Binding-site contacts:
Ligand atom C19 contacts residue VAL35 of chain 2.D at 3.7 Å (hydrophobic).
Ligand atom C16 contacts residue ALA52 of chain 2.D at 3.3 Å (hydrophobic).
Ligand atom C9 contacts residue ASP109 of chain 2.D at 3.5 Å.
Ligand atom C21 contacts residue VAL35 of chain 2.D at 3.3 Å (hydrophobic).
Ligand atom C27 contacts residue VAL35 of chain 2.D at 3.6 Å (hydrophobic).
Ligand atom C13 contacts residue ASP109 of chain 2.D at 3.1 Å.
Ligand atom C4 contacts residue MET102 of chain 2.D at 3.5 Å (hydrophobic).
Ligand atom C14 contacts residue LEU27 of chain 2.D at 3.7 Å (hydrophobic).
Ligand atom C1 contacts residue GLY105 of chain 2.D at 3.6 Å.
Ligand atom C28 contacts residue ASP109 of chain 2.D at 3.1 Å.
Ligand atom C20 contacts residue 9LL1 of chain 2.M at 3.3 Å.
Ligand atom C6 contacts residue GLY105 of chain 2.D at 3.5 Å.
Ligand atom C9 contacts residue CYS106 of chain 2.D at 2.1 Å (hydrophobic).
Ligand atom C27 contacts residue ASP164 of chain 2.D at 2.9 Å.
Ligand atom C7 contacts residue CYS106 of chain 2.D at 3.6 Å (hydrophobic).
Ligand atom N4 contacts residue LEU101 of chain 2.D at 3.8 Å.
Ligand atom C4 contacts residue GLY105 of chain 2.D at 3.7 Å.
Ligand atom C23 contacts residue GLY28 of chain 2.D at 3.7 Å.
Ligand atom O contacts residue CYS106 of chain 2.D at 3.5 Å.
Ligand atom C22 contacts residue VAL35 of chain 2.D at 3.5 Å (hydrophobic).
Ligand atom N2 contacts residue ASP109 of chain 2.D at 2.7 Å (salt-bridge).
Ligand atom N6 contacts residue 9LL1 of chain 2.M at 3.8 Å.
Ligand atom C17 contacts residue 9LL1 of chain 2.M at 3.6 Å.
Ligand atom C5 contacts residue GLY105 of chain 2.D at 3.6 Å.
Ligand atom C16 contacts residue GLN100 of chain 2.D at 3.5 Å.
Ligand atom C26 contacts residue VAL35 of chain 2.D at 3.6 Å (hydrophobic).
Ligand atom C8 contacts residue ASP109 of chain 2.D at 3.7 Å.
Ligand atom N6 contacts residue VAL35 of chain 2.D at 3.4 Å.
Ligand atom C11 contacts residue LEU27 of chain 2.D at 3.0 Å (hydrophobic).
Ligand atom O1 contacts residue MET102 of chain 2.D at 3.0 Å (h-bond).
Ligand atom N4 contacts residue MET102 of chain 2.D at 3.2 Å (h-bond).
Ligand atom C17 contacts residue ALA52 of chain 2.D at 3.7 Å (hydrophobic).
Ligand atom C5 contacts residue LEU27 of chain 2.D at 3.7 Å (hydrophobic).
Ligand atom N contacts residue ASP109 of chain 2.D at 3.6 Å.
Ligand atom C12 contacts residue ASP109 of chain 2.D at 3.3 Å.
Ligand atom C2 contacts residue GLY105 of chain 2.D at 3.8 Å.
Ligand atom C27 contacts residue 9LL1 of chain 2.M at 3.8 Å.
Ligand atom N3 contacts residue MET102 of chain 2.D at 3.0 Å (h-bond).
Ligand atom C5 contacts residue MET102 of chain 2.D at 3.4 Å (hydrophobic).
Ligand atom C8 contacts residue CYS106 of chain 2.D at 3.4 Å (hydrophobic).

The small molecule below binds the protein below.
Small molecule (SMILES): C=CC(=O)Nc1cc(Nc2nccc(-c3cn(C)c4ccccc34)n2)c(OC)cc1N(C)CCN(C)C

Sequence of chain 2.D:
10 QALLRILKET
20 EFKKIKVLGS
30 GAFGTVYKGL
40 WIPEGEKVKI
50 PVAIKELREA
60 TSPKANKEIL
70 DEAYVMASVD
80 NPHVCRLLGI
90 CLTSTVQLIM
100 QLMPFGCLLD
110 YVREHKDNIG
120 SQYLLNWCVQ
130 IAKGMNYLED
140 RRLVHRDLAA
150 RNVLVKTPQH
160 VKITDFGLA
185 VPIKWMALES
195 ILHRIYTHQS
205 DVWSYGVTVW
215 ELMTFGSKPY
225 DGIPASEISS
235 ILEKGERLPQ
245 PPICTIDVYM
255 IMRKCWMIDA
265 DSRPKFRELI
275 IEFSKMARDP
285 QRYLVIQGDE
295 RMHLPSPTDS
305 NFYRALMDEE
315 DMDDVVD